This protein binds this small molecule.
Small molecule (SMILES): C[C@H](O)c1cnn(C2CCCC2)c1

Binding-site contacts:
Ligand atom C9 contacts residue VAL54 of chain 1.A at 4.0 Å (hydrophobic).
Ligand atom C7 contacts residue ILE112 of chain 1.A at 3.6 Å (hydrophobic).
Ligand atom C2 contacts residue TYR104 of chain 1.A at 4.1 Å (hydrophobic).
Ligand atom C6 contacts residue VAL54 of chain 1.A at 3.5 Å (hydrophobic).
Ligand atom N1 contacts residue ILE112 of chain 1.A at 3.9 Å.
Ligand atom O contacts residue PRO106 of chain 1.A at 4.3 Å.
Ligand atom C1 contacts residue ILE112 of chain 1.A at 3.6 Å (hydrophobic).
Ligand atom C6 contacts residue PHE50 of chain 1.A at 4.1 Å (hydrophobic).
Ligand atom C8 contacts residue ILE112 of chain 1.A at 4.2 Å (hydrophobic).
Ligand atom C4 contacts residue ILE112 of chain 1.A at 3.6 Å (hydrophobic).
Ligand atom C5 contacts residue TYR62 of chain 1.A at 4.3 Å (hydrophobic).
Ligand atom C1 contacts residue THR105 of chain 1.A at 4.3 Å.
Ligand atom N1 contacts residue TYR104 of chain 1.A at 3.8 Å.
Ligand atom C contacts residue SER110 of chain 1.A at 3.7 Å.
Ligand atom C7 contacts residue VAL54 of chain 1.A at 4.3 Å (hydrophobic).
Ligand atom C7 contacts residue PHE50 of chain 1.A at 3.8 Å (hydrophobic).
Ligand atom C9 contacts residue ILE112 of chain 1.A at 4.3 Å (hydrophobic).
Ligand atom C8 contacts residue TYR59 of chain 1.A at 4.2 Å (hydrophobic).
Ligand atom C6 contacts residue ILE112 of chain 1.A at 4.2 Å (hydrophobic).
Ligand atom O contacts residue THR105 of chain 1.A at 3.1 Å (h-bond).
Ligand atom O contacts residue ILE112 of chain 1.A at 3.8 Å.
Ligand atom C3 contacts residue THR105 of chain 1.A at 4.2 Å.
Ligand atom C9 contacts residue TYR59 of chain 1.A at 3.4 Å (hydrophobic).
Ligand atom C1 contacts residue SER110 of chain 1.A at 3.1 Å.
Ligand atom C7 contacts residue PRO49 of chain 1.A at 3.1 Å (hydrophobic).
Ligand atom C6 contacts residue PRO49 of chain 1.A at 4.2 Å (hydrophobic).
Ligand atom C3 contacts residue TYR104 of chain 1.A at 4.0 Å (hydrophobic).
Ligand atom C2 contacts residue ILE112 of chain 1.A at 3.5 Å (hydrophobic).
Ligand atom C contacts residue PRO106 of chain 1.A at 3.6 Å (hydrophobic).
Ligand atom C8 contacts residue PRO49 of chain 1.A at 3.5 Å (hydrophobic).
Ligand atom C3 contacts residue ILE112 of chain 1.A at 3.8 Å (hydrophobic).
Ligand atom N contacts residue TYR104 of chain 1.A at 3.8 Å.
Ligand atom C5 contacts residue VAL54 of chain 1.A at 3.7 Å (hydrophobic).
Ligand atom C3 contacts residue SER101 of chain 1.A at 3.6 Å.
Ligand atom N contacts residue ILE112 of chain 1.A at 4.0 Å.
Ligand atom C4 contacts residue TYR104 of chain 1.A at 4.0 Å (hydrophobic).
Ligand atom O contacts residue TYR113 of chain 1.A at 3.5 Å (h-bond).
Ligand atom C8 contacts residue VAL54 of chain 1.A at 4.2 Å (hydrophobic).
Ligand atom N contacts residue SER101 of chain 1.A at 3.8 Å.
Ligand atom O contacts residue SER110 of chain 1.A at 2.3 Å (h-bond).

Sequence of chain 1.A:
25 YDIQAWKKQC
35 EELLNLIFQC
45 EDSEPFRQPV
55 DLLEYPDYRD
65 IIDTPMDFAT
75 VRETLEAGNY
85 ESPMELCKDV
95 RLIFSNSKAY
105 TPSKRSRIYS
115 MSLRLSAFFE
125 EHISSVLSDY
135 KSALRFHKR